Binding-site contacts:
Ligand atom C09 contacts residue ARG169 of chain 1.A at 3.9 Å.
Ligand atom C12 contacts residue TRP167 of chain 1.A at 3.7 Å (hydrophobic).
Ligand atom C17 contacts residue ASN205 of chain 1.B at 3.7 Å.
Ligand atom C21 contacts residue ILE148 of chain 1.A at 3.4 Å (hydrophobic).
Ligand atom C02 contacts residue ILE148 of chain 1.A at 3.8 Å (hydrophobic).
Ligand atom C04 contacts residue ARG169 of chain 1.A at 3.9 Å.
Ligand atom C05 contacts residue ILE148 of chain 1.A at 4.0 Å (hydrophobic).
Ligand atom C10 contacts residue TYR230 of chain 1.A at 3.6 Å (hydrophobic).
Ligand atom C14 contacts residue TRP260 of chain 1.B at 3.5 Å (hydrophobic).
Ligand atom C17 contacts residue TRP260 of chain 1.B at 3.6 Å (hydrophobic).
Ligand atom C01 contacts residue ARG273 of chain 1.A at 3.4 Å.
Ligand atom C01 contacts residue ASP281 of chain 1.A at 4.0 Å.
Ligand atom C03 contacts residue ARG169 of chain 1.A at 3.6 Å.
Ligand atom N13 contacts residue TRP167 of chain 1.A at 4.1 Å.
Ligand atom C10 contacts residue TRP260 of chain 1.B at 4.0 Å (hydrophobic).
Ligand atom C12 contacts residue TYR230 of chain 1.A at 3.8 Å (hydrophobic).
Ligand atom C18 contacts residue TRP167 of chain 1.A at 3.5 Å (hydrophobic).
Ligand atom C15 contacts residue TYR311 of chain 1.B at 3.5 Å (hydrophobic).
Ligand atom C11 contacts residue TRP260 of chain 1.B at 3.4 Å (hydrophobic).
Ligand atom C09 contacts residue TRP167 of chain 1.A at 3.7 Å (hydrophobic).
Ligand atom N16 contacts residue TRP260 of chain 1.B at 3.9 Å.
Ligand atom C20 contacts residue ILE284 of chain 1.A at 3.7 Å (hydrophobic).
Ligand atom C11 contacts residue TYR230 of chain 1.A at 3.6 Å (hydrophobic).
Ligand atom C20 contacts residue ILE148 of chain 1.A at 4.0 Å (hydrophobic).
Ligand atom C08 contacts residue ILE148 of chain 1.A at 3.7 Å (hydrophobic).
Ligand atom C03 contacts residue ILE305 of chain 1.B at 3.8 Å (hydrophobic).
Ligand atom C15 contacts residue TRP260 of chain 1.B at 3.1 Å (hydrophobic).
Ligand atom C08 contacts residue TYR230 of chain 1.A at 4.0 Å (hydrophobic).
Ligand atom C04 contacts residue ILE305 of chain 1.B at 3.5 Å (hydrophobic).
Ligand atom C20 contacts residue PHE303 of chain 1.B at 4.0 Å (hydrophobic).
Ligand atom C05 contacts residue ILE305 of chain 1.B at 3.9 Å (hydrophobic).
Ligand atom C19 contacts residue ILE148 of chain 1.A at 3.5 Å (hydrophobic).
Ligand atom C10 contacts residue TRP167 of chain 1.A at 3.6 Å (hydrophobic).
Ligand atom S06 contacts residue ILE305 of chain 1.B at 3.8 Å.
Ligand atom C18 contacts residue TRP260 of chain 1.B at 3.7 Å (hydrophobic).
Ligand atom C07 contacts residue TRP167 of chain 1.A at 3.8 Å (hydrophobic).
Ligand atom C08 contacts residue ARG169 of chain 1.A at 3.9 Å.
Ligand atom C11 contacts residue TRP167 of chain 1.A at 4.0 Å (hydrophobic).
Ligand atom C07 contacts residue TYR230 of chain 1.A at 4.0 Å (hydrophobic).
Ligand atom C09 contacts residue TYR230 of chain 1.A at 3.8 Å (hydrophobic).

Sequence of chain 1.B:
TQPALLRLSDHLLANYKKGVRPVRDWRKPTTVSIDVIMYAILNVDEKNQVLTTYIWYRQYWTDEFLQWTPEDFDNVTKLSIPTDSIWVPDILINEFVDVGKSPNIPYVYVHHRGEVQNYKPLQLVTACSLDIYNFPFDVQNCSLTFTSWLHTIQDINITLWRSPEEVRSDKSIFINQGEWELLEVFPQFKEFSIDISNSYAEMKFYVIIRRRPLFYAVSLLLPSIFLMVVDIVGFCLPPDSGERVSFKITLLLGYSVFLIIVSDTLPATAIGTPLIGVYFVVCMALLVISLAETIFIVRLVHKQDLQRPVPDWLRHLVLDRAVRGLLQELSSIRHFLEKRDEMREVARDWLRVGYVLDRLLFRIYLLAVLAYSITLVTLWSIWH

Sequence of chain 1.A:
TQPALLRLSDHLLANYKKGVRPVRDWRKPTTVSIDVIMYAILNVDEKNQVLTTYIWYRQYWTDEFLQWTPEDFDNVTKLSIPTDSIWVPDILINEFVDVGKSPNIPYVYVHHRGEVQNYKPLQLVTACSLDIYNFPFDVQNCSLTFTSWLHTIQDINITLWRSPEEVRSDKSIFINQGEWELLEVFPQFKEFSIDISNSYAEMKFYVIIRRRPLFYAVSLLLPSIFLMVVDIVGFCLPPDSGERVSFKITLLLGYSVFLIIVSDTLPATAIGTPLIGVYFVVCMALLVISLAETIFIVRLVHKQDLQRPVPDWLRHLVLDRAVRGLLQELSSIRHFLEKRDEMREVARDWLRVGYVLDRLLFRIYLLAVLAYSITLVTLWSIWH

This small molecule binds to this protein.
Small molecule (SMILES): Cc1ccc(Sc2ccccc2N2CCNCC2)c(C)c1